Sequence of chain 1.A:
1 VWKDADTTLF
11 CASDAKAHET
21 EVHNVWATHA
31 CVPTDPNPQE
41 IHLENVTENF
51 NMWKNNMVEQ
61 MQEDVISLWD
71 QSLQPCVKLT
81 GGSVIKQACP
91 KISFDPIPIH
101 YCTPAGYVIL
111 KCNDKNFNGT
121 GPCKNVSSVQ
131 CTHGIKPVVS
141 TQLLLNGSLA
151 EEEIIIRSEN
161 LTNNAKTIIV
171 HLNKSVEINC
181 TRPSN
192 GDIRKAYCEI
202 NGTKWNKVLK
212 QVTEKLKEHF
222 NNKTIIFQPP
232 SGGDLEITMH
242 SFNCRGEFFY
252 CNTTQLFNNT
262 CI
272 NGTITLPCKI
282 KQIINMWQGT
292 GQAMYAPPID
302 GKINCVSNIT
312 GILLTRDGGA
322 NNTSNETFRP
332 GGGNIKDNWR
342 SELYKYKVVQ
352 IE

Binding-site contacts:
Ligand atom C13 contacts residue GLY334 of chain 1.A at 3.7 Å.
Ligand atom C20 contacts residue GLU237 of chain 1.A at 3.8 Å.
Ligand atom O16 contacts residue MET287 of chain 1.A at 3.2 Å (h-bond).
Ligand atom C26 contacts residue ILE285 of chain 1.A at 3.7 Å (hydrophobic).
Ligand atom C02 contacts residue MET287 of chain 1.A at 3.5 Å (hydrophobic).
Ligand atom F23 contacts residue SER140 of chain 1.A at 3.2 Å.
Ligand atom C21 contacts residue SER242 of chain 1.A at 3.7 Å.
Ligand atom CL1 contacts residue PHE243 of chain 1.A at 3.5 Å.
Ligand atom F23 contacts residue SER242 of chain 1.A at 3.2 Å.
Ligand atom O18 contacts residue GLY334 of chain 1.A at 3.4 Å (h-bond).
Ligand atom O18 contacts residue TRP288 of chain 1.A at 3.6 Å.
Ligand atom C22 contacts residue SER242 of chain 1.A at 3.5 Å.
Ligand atom N03 contacts residue THR291 of chain 1.A at 3.2 Å (h-bond).
Ligand atom CL1 contacts residue PHE249 of chain 1.A at 3.7 Å.
Ligand atom N19 contacts residue TRP288 of chain 1.A at 3.8 Å.
Ligand atom F23 contacts residue THR141 of chain 1.A at 3.6 Å.
Ligand atom O16 contacts residue ASN286 of chain 1.A at 3.2 Å (h-bond).
Ligand atom C02 contacts residue THR291 of chain 1.A at 3.2 Å.
Ligand atom C11 contacts residue GLY334 of chain 1.A at 3.6 Å.
Ligand atom N14 contacts residue GLY334 of chain 1.A at 3.0 Å (h-bond).
Ligand atom C27 contacts residue ASN286 of chain 1.A at 3.2 Å.
Ligand atom N01 contacts residue GLY292 of chain 1.A at 3.5 Å (h-bond).
Ligand atom C12 contacts residue GLY334 of chain 1.A at 3.6 Å.
Ligand atom F23 contacts residue VAL139 of chain 1.A at 3.8 Å.
Ligand atom N01 contacts residue ASN286 of chain 1.A at 3.8 Å.
Ligand atom C10 contacts residue GLY333 of chain 1.A at 3.8 Å.
Ligand atom C17 contacts residue TRP288 of chain 1.A at 3.7 Å (hydrophobic).
Ligand atom C15 contacts residue TRP288 of chain 1.A at 3.8 Å (hydrophobic).
Ligand atom C27 contacts residue ILE285 of chain 1.A at 3.8 Å (hydrophobic).
Ligand atom C04 contacts residue GLY290 of chain 1.A at 3.7 Å.
Ligand atom C20 contacts residue TRP288 of chain 1.A at 3.7 Å (hydrophobic).
Ligand atom N19 contacts residue ASN286 of chain 1.A at 2.9 Å (h-bond).
Ligand atom N03 contacts residue GLY290 of chain 1.A at 3.3 Å.
Ligand atom C20 contacts residue ASN286 of chain 1.A at 3.5 Å.
Ligand atom N01 contacts residue THR291 of chain 1.A at 3.4 Å (h-bond).
Ligand atom N19 contacts residue GLU237 of chain 1.A at 3.4 Å.
Ligand atom N01 contacts residue MET287 of chain 1.A at 3.2 Å (h-bond).
Ligand atom N03 contacts residue MET287 of chain 1.A at 2.9 Å (h-bond).
Ligand atom C06 contacts residue GLY334 of chain 1.A at 3.6 Å.
Ligand atom C07 contacts residue GLY334 of chain 1.A at 3.5 Å.

This protein binds this small molecule.
Small molecule (SMILES): NC(=[NH2+])NC[C@H]1Cc2ccccc2[C@@H]1NC(=O)C(=O)Nc1ccc(Cl)c(F)c1